This protein binds this small molecule.
Small molecule (SMILES): CC(=O)N[C@H]1[C@H](O[C@H]2[C@H](O)[C@@H](NC(C)=O)CO[C@@H]2CO)O[C@H](CO)[C@@H](O)[C@@H]1O

Binding-site contacts:
Ligand atom N2 contacts residue ASN12 of chain 39.K at 3.8 Å.
Ligand atom C7 contacts residue ASN12 of chain 39.K at 3.9 Å.
Ligand atom C2 contacts residue ASN12 of chain 39.K at 3.3 Å.
Ligand atom C1 contacts residue ASN12 of chain 39.K at 2.2 Å.
Ligand atom O5 contacts residue ASN12 of chain 39.K at 2.8 Å (h-bond).
Ligand atom O7 contacts residue ASN12 of chain 39.K at 3.6 Å.
Ligand atom C5 contacts residue ASN12 of chain 39.K at 4.2 Å.

Sequence of chain 39.K:
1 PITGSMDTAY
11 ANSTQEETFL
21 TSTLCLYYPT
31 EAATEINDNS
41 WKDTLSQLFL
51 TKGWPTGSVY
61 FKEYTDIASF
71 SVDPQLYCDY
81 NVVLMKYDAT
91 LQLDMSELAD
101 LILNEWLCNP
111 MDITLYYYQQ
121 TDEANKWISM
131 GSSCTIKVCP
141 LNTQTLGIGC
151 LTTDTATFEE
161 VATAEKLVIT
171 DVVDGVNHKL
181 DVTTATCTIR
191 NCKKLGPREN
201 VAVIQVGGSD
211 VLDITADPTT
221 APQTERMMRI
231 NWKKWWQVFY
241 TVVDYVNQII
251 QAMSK